Sequence of chain 1.A:
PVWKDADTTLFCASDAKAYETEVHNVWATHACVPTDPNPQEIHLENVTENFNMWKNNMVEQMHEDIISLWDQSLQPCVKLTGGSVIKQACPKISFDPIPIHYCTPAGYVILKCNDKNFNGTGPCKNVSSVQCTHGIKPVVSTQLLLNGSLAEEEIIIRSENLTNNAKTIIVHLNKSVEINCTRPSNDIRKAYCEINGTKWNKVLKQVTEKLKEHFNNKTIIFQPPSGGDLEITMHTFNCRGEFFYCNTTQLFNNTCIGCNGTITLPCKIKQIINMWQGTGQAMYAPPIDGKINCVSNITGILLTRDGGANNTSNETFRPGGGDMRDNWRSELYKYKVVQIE

A protein and the small-molecule ligand that binds it are described below.
Small molecule (SMILES): CC(=O)N[C@@H]1[C@@H](O)[C@H](O)[C@@H](CO)O[C@H]1O

Binding-site contacts:
Ligand atom C5 contacts residue THR122 of chain 1.A at 4.0 Å.
Ligand atom C3 contacts residue ASN120 of chain 1.A at 3.8 Å.
Ligand atom N2 contacts residue ASN120 of chain 1.A at 2.8 Å (h-bond).
Ligand atom O7 contacts residue HIS222 of chain 1.A at 3.7 Å.
Ligand atom O7 contacts residue ASN120 of chain 1.A at 3.1 Å (h-bond).
Ligand atom C7 contacts residue ASN120 of chain 1.A at 3.1 Å.
Ligand atom C8 contacts residue ASN120 of chain 1.A at 4.3 Å.
Ligand atom O5 contacts residue THR122 of chain 1.A at 3.8 Å.
Ligand atom O5 contacts residue ASN120 of chain 1.A at 2.4 Å (h-bond).
Ligand atom C1 contacts residue ASN120 of chain 1.A at 1.4 Å.
Ligand atom C4 contacts residue ASN120 of chain 1.A at 4.2 Å.
Ligand atom C8 contacts residue SER160 of chain 1.A at 4.3 Å.
Ligand atom C2 contacts residue ASN120 of chain 1.A at 2.4 Å.
Ligand atom C8 contacts residue ILE158 of chain 1.A at 3.9 Å (hydrophobic).
Ligand atom C8 contacts residue LEU163 of chain 1.A at 3.7 Å (hydrophobic).
Ligand atom C5 contacts residue GLY123 of chain 1.A at 4.4 Å.
Ligand atom C1 contacts residue THR122 of chain 1.A at 3.7 Å.
Ligand atom C5 contacts residue ASN120 of chain 1.A at 3.7 Å.
Ligand atom O7 contacts residue ILE158 of chain 1.A at 4.2 Å.